Sequence of chain 1.B:
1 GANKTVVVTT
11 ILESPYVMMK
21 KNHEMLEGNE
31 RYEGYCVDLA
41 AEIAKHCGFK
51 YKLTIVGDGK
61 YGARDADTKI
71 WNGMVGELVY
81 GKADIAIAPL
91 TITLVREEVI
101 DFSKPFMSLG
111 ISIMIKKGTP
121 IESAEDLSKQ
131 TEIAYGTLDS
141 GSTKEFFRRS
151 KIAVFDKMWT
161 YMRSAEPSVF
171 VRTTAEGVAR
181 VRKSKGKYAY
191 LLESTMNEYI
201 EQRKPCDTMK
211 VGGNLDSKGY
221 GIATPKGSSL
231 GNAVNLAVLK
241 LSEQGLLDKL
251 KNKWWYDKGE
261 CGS

Sequence of chain 2.B:
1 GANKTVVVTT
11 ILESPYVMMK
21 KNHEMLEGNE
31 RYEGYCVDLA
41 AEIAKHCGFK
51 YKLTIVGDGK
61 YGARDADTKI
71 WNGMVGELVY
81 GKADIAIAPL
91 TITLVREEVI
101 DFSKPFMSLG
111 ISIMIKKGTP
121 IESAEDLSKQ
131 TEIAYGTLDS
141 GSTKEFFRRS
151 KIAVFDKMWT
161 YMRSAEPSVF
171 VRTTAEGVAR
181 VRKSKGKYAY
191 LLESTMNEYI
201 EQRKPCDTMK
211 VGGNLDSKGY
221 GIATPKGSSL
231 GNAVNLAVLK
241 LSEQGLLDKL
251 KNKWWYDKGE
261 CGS

Binding-site contacts:
Ligand atom C3 contacts residue LYS104 of chain 1.B at 3.8 Å.
Ligand atom O1 contacts residue SER108 of chain 1.B at 3.3 Å (h-bond).
Ligand atom C3 contacts residue LEU239 of chain 1.B at 3.5 Å (hydrophobic).
Ligand atom C9 contacts residue SER217 of chain 2.B at 3.5 Å.
Ligand atom C10 contacts residue PHE106 of chain 1.B at 3.9 Å (hydrophobic).
Ligand atom C16 contacts residue SER217 of chain 2.B at 3.9 Å.
Ligand atom O4 contacts residue MET107 of chain 1.B at 3.7 Å.
Ligand atom C10 contacts residue MET107 of chain 1.B at 3.6 Å (hydrophobic).
Ligand atom C8 contacts residue PHE106 of chain 1.B at 3.9 Å (hydrophobic).
Ligand atom O2 contacts residue MET107 of chain 1.B at 3.4 Å (h-bond).
Ligand atom C13 contacts residue SER217 of chain 2.B at 3.9 Å.
Ligand atom C2 contacts residue PRO105 of chain 1.B at 3.5 Å (hydrophobic).
Ligand atom C14 contacts residue ASP248 of chain 1.B at 3.6 Å.
Ligand atom O2 contacts residue PHE106 of chain 1.B at 3.9 Å.
Ligand atom S1 contacts residue PRO105 of chain 1.B at 3.8 Å.
Ligand atom C17 contacts residue SER217 of chain 2.B at 3.2 Å.
Ligand atom C18 contacts residue SER217 of chain 2.B at 3.9 Å.
Ligand atom O3 contacts residue MET107 of chain 1.B at 3.6 Å.
Ligand atom C6 contacts residue SER217 of chain 2.B at 3.7 Å.
Ligand atom C12 contacts residue PHE106 of chain 1.B at 3.9 Å (hydrophobic).
Ligand atom C13 contacts residue PHE106 of chain 1.B at 3.9 Å (hydrophobic).
Ligand atom C12 contacts residue SER217 of chain 2.B at 3.9 Å.
Ligand atom C8 contacts residue SER217 of chain 2.B at 3.8 Å.
Ligand atom C14 contacts residue LEU247 of chain 1.B at 3.8 Å (hydrophobic).
Ligand atom O3 contacts residue SER108 of chain 1.B at 2.9 Å (h-bond).
Ligand atom N1 contacts residue PRO105 of chain 1.B at 2.8 Å (h-bond).
Ligand atom C15 contacts residue LYS251 of chain 1.B at 3.9 Å.
Ligand atom O2 contacts residue PRO105 of chain 1.B at 3.3 Å.
Ligand atom C9 contacts residue LEU247 of chain 1.B at 3.9 Å (hydrophobic).
Ligand atom C10 contacts residue SER108 of chain 1.B at 3.7 Å.
Ligand atom N3 contacts residue SER217 of chain 2.B at 3.8 Å.
Ligand atom O4 contacts residue LYS251 of chain 1.B at 3.5 Å.
Ligand atom C5 contacts residue GLY219 of chain 2.B at 3.7 Å.
Ligand atom C6 contacts residue PRO105 of chain 1.B at 3.8 Å (hydrophobic).
Ligand atom C7 contacts residue PHE106 of chain 1.B at 3.9 Å (hydrophobic).
Ligand atom C13 contacts residue LEU247 of chain 1.B at 3.8 Å (hydrophobic).
Ligand atom S1 contacts residue SER108 of chain 1.B at 3.8 Å.
Ligand atom C4 contacts residue LYS104 of chain 1.B at 3.9 Å.
Ligand atom C11 contacts residue PHE106 of chain 1.B at 3.9 Å (hydrophobic).
Ligand atom O2 contacts residue SER108 of chain 1.B at 3.5 Å (h-bond).

The small molecule below binds the protein below.
Small molecule (SMILES): Cc1cc2c(cc1S(=O)(=O)N1CCN(C)CC1)S(=O)(=O)N[C@@H](C1CCCC1)C2